Binding-site contacts:
Ligand atom O3P contacts residue ARG133 of chain 1.A at 2.9 Å (salt-bridge).
Ligand atom NZ contacts residue ASP229 of chain 1.A at 2.7 Å (salt-bridge).
Ligand atom O2P contacts residue ARG60 of chain 1.A at 2.8 Å (salt-bridge).
Ligand atom C contacts residue ASN179 of chain 1.A at 3.7 Å.
Ligand atom CA contacts residue ASN179 of chain 1.A at 3.4 Å.
Ligand atom CG1 contacts residue GLY175 of chain 1.A at 3.5 Å.
Ligand atom O1P contacts residue TYR134 of chain 1.A at 2.5 Å (h-bond).
Ligand atom CZ contacts residue VAL182 of chain 1.A at 3.7 Å (hydrophobic).
Ligand atom C contacts residue ASN230 of chain 1.A at 3.5 Å.
Ligand atom NH2 contacts residue GLU137 of chain 1.A at 3.8 Å.
Ligand atom C contacts residue LEU178 of chain 1.A at 3.7 Å (hydrophobic).
Ligand atom NH2 contacts residue ARG133 of chain 1.A at 3.6 Å.
Ligand atom N contacts residue LEU233 of chain 1.A at 3.7 Å.
Ligand atom O contacts residue LYS126 of chain 1.A at 2.9 Å (salt-bridge).
Ligand atom NH2 contacts residue ARG60 of chain 1.A at 3.6 Å (salt-bridge).
Ligand atom O1P contacts residue ARG133 of chain 1.A at 2.9 Å (salt-bridge).
Ligand atom CB contacts residue ASN230 of chain 1.A at 3.5 Å.
Ligand atom CZ contacts residue ARG64 of chain 1.A at 3.5 Å.
Ligand atom C contacts residue LYS126 of chain 1.A at 3.8 Å.
Ligand atom O contacts residue ASN230 of chain 1.A at 3.0 Å (h-bond).
Ligand atom CG1 contacts residue LEU178 of chain 1.A at 3.8 Å (hydrophobic).
Ligand atom O3P contacts residue ARG60 of chain 1.A at 2.9 Å (salt-bridge).
Ligand atom N contacts residue ASN230 of chain 1.A at 2.7 Å (h-bond).
Ligand atom P contacts residue ARG60 of chain 1.A at 3.6 Å.
Ligand atom NE contacts residue ARG64 of chain 1.A at 3.6 Å (salt-bridge).
Ligand atom CB contacts residue ASN179 of chain 1.A at 3.3 Å.
Ligand atom O contacts residue ASN179 of chain 1.A at 2.8 Å (h-bond).
Ligand atom O contacts residue VAL182 of chain 1.A at 3.3 Å.
Ligand atom CD contacts residue GLU186 of chain 1.A at 3.3 Å.
Ligand atom CA contacts residue LEU178 of chain 1.A at 3.6 Å (hydrophobic).
Ligand atom CA contacts residue ASN230 of chain 1.A at 3.7 Å.
Ligand atom NH2 contacts residue GLU186 of chain 1.A at 2.9 Å (salt-bridge).
Ligand atom NE contacts residue GLU186 of chain 1.A at 2.7 Å (salt-bridge).
Ligand atom CG contacts residue ASP229 of chain 1.A at 3.8 Å.
Ligand atom NH2 contacts residue VAL182 of chain 1.A at 3.6 Å.
Ligand atom CZ contacts residue GLU186 of chain 1.A at 3.5 Å.
Ligand atom N contacts residue ASN179 of chain 1.A at 3.0 Å (h-bond).
Ligand atom CA contacts residue ASN230 of chain 1.A at 3.4 Å.
Ligand atom NH1 contacts residue ARG64 of chain 1.A at 3.6 Å.
Ligand atom NH2 contacts residue ARG64 of chain 1.A at 3.2 Å (salt-bridge).

Sequence of chain 1.A:
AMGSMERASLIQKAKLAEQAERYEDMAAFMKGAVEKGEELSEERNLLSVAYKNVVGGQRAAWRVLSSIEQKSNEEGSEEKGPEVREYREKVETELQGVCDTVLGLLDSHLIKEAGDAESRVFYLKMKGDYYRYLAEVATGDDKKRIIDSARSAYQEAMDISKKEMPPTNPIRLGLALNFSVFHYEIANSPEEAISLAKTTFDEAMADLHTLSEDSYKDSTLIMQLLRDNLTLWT

The small molecule below binds the protein below.
Small molecule (SMILES): CC(C)[C@H](NC(=O)[C@H](COP(=O)(O)O)NC(=O)[C@H](CCCCN)NC(=O)[C@H](CCCN=C(N)N)NC(=O)[C@H](CCCN=C(N)N)NC(=O)[C@H](C)N)C(=O)O